Binding-site contacts:
Ligand atom O2 contacts residue CSD110 of chain 1.A at 4.0 Å.
Ligand atom O1 contacts residue CO1 of chain 1.C at 2.6 Å.
Ligand atom O2 contacts residue CSO112 of chain 1.A at 4.4 Å.
Ligand atom C4 contacts residue CSD110 of chain 1.A at 3.2 Å.
Ligand atom C1 contacts residue TRP72 of chain 1.B at 4.0 Å (hydrophobic).
Ligand atom C4 contacts residue SER111 of chain 1.A at 3.2 Å.
Ligand atom O2 contacts residue TYR68 of chain 1.B at 2.9 Å (h-bond).
Ligand atom C1 contacts residue TRP115 of chain 1.A at 3.9 Å (hydrophobic).
Ligand atom C3 contacts residue LEU48 of chain 1.B at 4.3 Å (hydrophobic).
Ligand atom O1 contacts residue SER111 of chain 1.A at 2.9 Å (h-bond).
Ligand atom C3 contacts residue CSD110 of chain 1.A at 3.6 Å.
Ligand atom C2 contacts residue GLN88 of chain 1.A at 4.1 Å.
Ligand atom C4 contacts residue TYR68 of chain 1.B at 4.0 Å (hydrophobic).
Ligand atom C4 contacts residue CSO112 of chain 1.A at 3.2 Å.
Ligand atom C2 contacts residue LEU48 of chain 1.B at 4.1 Å (hydrophobic).
Ligand atom C1 contacts residue PHE37 of chain 1.B at 3.5 Å (hydrophobic).
Ligand atom C1 contacts residue PHE51 of chain 1.B at 4.4 Å (hydrophobic).
Ligand atom C2 contacts residue CSO112 of chain 1.A at 4.2 Å.
Ligand atom C2 contacts residue TRP115 of chain 1.A at 4.4 Å (hydrophobic).
Ligand atom C1 contacts residue LEU48 of chain 1.B at 4.2 Å (hydrophobic).
Ligand atom C3 contacts residue GLN88 of chain 1.A at 4.3 Å.
Ligand atom O1 contacts residue CSD110 of chain 1.A at 2.7 Å (h-bond).
Ligand atom C4 contacts residue CO1 of chain 1.C at 3.8 Å.
Ligand atom O1 contacts residue CSO112 of chain 1.A at 2.5 Å (h-bond).
Ligand atom O2 contacts residue TRP72 of chain 1.B at 4.0 Å.
Ligand atom O2 contacts residue SER111 of chain 1.A at 2.9 Å (h-bond).
Ligand atom C3 contacts residue ARG52 of chain 1.B at 3.8 Å.
Ligand atom C3 contacts residue CSO112 of chain 1.A at 3.0 Å.
Ligand atom O2 contacts residue PHE51 of chain 1.B at 4.4 Å.
Ligand atom O1 contacts residue TYR68 of chain 1.B at 4.4 Å.

The protein below binds the small molecule below.
Small molecule (SMILES): CCCC(=O)O

Sequence of chain 1.B:
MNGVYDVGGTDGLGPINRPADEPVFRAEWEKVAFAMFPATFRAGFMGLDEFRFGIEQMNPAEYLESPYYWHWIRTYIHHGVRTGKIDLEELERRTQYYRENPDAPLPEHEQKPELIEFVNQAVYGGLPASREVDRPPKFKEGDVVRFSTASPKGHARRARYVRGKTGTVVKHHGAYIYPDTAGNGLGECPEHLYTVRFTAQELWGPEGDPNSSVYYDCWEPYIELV

Sequence of chain 1.A:
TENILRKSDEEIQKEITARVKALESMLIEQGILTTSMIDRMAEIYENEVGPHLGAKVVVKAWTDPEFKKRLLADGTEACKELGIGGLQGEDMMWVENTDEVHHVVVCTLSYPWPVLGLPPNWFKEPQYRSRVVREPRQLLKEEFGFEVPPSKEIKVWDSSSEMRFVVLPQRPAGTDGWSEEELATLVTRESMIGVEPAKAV